Binding-site contacts:
Ligand atom C12 contacts residue LEU36 of chain 1.A at 3.6 Å (hydrophobic).
Ligand atom C7 contacts residue MET77 of chain 1.A at 3.6 Å (hydrophobic).
Ligand atom C23 contacts residue GLN43 of chain 1.A at 3.4 Å.
Ligand atom N36 contacts residue ASN37 of chain 1.A at 2.8 Å (h-bond).
Ligand atom F43 contacts residue ASN37 of chain 1.A at 3.1 Å.
Ligand atom O38 contacts residue GLN115 of chain 1.A at 2.9 Å (h-bond).
Ligand atom N35 contacts residue GLN43 of chain 1.A at 3.5 Å (h-bond).
Ligand atom N33 contacts residue GLN43 of chain 1.A at 3.4 Å (h-bond).
Ligand atom C11 contacts residue GLY40 of chain 1.A at 3.5 Å.
Ligand atom C3 contacts residue LEU36 of chain 1.A at 3.6 Å (hydrophobic).
Ligand atom F43 contacts residue PHE222 of chain 1.A at 3.1 Å.
Ligand atom C23 contacts residue ALA47 of chain 1.A at 3.7 Å (hydrophobic).
Ligand atom C7 contacts residue MET119 of chain 1.A at 3.6 Å (hydrophobic).
Ligand atom C26 contacts residue ALA80 of chain 1.A at 3.6 Å (hydrophobic).
Ligand atom C19 contacts residue MET77 of chain 1.A at 3.5 Å (hydrophobic).
Ligand atom C9 contacts residue GLN43 of chain 1.A at 3.3 Å.
Ligand atom F44 contacts residue CYS209 of chain 1.A at 3.3 Å.
Ligand atom O40 contacts residue GLN115 of chain 1.A at 3.5 Å.
Ligand atom C11 contacts residue LEU36 of chain 1.A at 3.4 Å (hydrophobic).
Ligand atom N35 contacts residue ALA80 of chain 1.A at 3.4 Å.
Ligand atom F44 contacts residue THR212 of chain 1.A at 3.1 Å.
Ligand atom C13 contacts residue GLN43 of chain 1.A at 3.5 Å.
Ligand atom O37 contacts residue MET77 of chain 1.A at 3.2 Å.
Ligand atom N34 contacts residue PHE96 of chain 1.A at 3.5 Å.
Ligand atom C5 contacts residue PHE96 of chain 1.A at 3.3 Å (hydrophobic).
Ligand atom C8 contacts residue LEU36 of chain 1.A at 3.3 Å (hydrophobic).
Ligand atom C11 contacts residue LEU39 of chain 1.A at 3.5 Å (hydrophobic).
Ligand atom C31 contacts residue ASN37 of chain 1.A at 3.5 Å.
Ligand atom C22 contacts residue GLN43 of chain 1.A at 3.4 Å.
Ligand atom O40 contacts residue PHE96 of chain 1.A at 3.6 Å.
Ligand atom N33 contacts residue LEU39 of chain 1.A at 3.4 Å.
Ligand atom C5 contacts residue GLN43 of chain 1.A at 3.7 Å.
Ligand atom C15 contacts residue PHE96 of chain 1.A at 3.6 Å (hydrophobic).
Ligand atom O37 contacts residue GLN43 of chain 1.A at 3.5 Å.
Ligand atom C16 contacts residue GLN43 of chain 1.A at 3.4 Å.
Ligand atom C20 contacts residue GLN43 of chain 1.A at 3.5 Å.
Ligand atom C28 contacts residue ASN37 of chain 1.A at 3.5 Å.
Ligand atom C6 contacts residue LEU36 of chain 1.A at 3.6 Å (hydrophobic).
Ligand atom C25 contacts residue PHE96 of chain 1.A at 3.4 Å (hydrophobic).
Ligand atom C1 contacts residue PHE96 of chain 1.A at 3.6 Å (hydrophobic).

Sequence of chain 1.A:
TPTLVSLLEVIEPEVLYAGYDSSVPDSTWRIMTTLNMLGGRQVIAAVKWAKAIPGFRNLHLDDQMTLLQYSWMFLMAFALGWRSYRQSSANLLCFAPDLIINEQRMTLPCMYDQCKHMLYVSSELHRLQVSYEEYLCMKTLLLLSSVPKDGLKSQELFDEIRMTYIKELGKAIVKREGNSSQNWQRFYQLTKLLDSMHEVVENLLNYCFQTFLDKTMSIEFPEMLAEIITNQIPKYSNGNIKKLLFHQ

This protein binds this small molecule.
Small molecule (SMILES): C[C@H](NC(=O)C(C)(F)F)[C@H](Oc1ccc2c(cnn2-c2cccc(C(=O)N[C@@H]3CCOC3)c2)c1)c1ccc2c(c1)OCCO2